This protein binds this small molecule.
Small molecule (SMILES): Nc1ncnc2c1ncn2[C@@H]1O[C@H](CO[P](=O)(O)O[P](=O)(O)NP(=O)(O)O)[C@@H](O)[C@H]1O

Binding-site contacts:
Ligand atom C8 contacts residue HIS17 of chain 1.E at 3.5 Å.
Ligand atom O3' contacts residue GLU98 of chain 1.E at 3.2 Å (salt-bridge).
Ligand atom C5 contacts residue ARG90 of chain 1.E at 3.6 Å.
Ligand atom N6 contacts residue GLY16 of chain 1.E at 3.3 Å.
Ligand atom PG contacts residue THR129 of chain 1.E at 3.9 Å.
Ligand atom C8 contacts residue ARG90 of chain 1.E at 3.6 Å.
Ligand atom C3' contacts residue ARG87 of chain 1.E at 3.8 Å.
Ligand atom O1A contacts residue THR9 of chain 1.E at 3.5 Å (h-bond).
Ligand atom C1' contacts residue TYR6 of chain 1.E at 3.7 Å (hydrophobic).
Ligand atom PA contacts residue HIS17 of chain 1.E at 3.8 Å.
Ligand atom N7 contacts residue ARG90 of chain 1.E at 3.3 Å (salt-bridge).
Ligand atom O2' contacts residue GLY88 of chain 1.E at 2.4 Å (h-bond).
Ligand atom C4' contacts residue TYR6 of chain 1.E at 3.6 Å (hydrophobic).
Ligand atom O4' contacts residue TYR6 of chain 1.E at 2.7 Å (h-bond).
Ligand atom O1A contacts residue HIS17 of chain 1.E at 3.1 Å (h-bond).
Ligand atom O3G contacts residue ARG90 of chain 1.E at 3.5 Å (salt-bridge).
Ligand atom O5' contacts residue HIS17 of chain 1.E at 3.3 Å (h-bond).
Ligand atom PG contacts residue SER128 of chain 1.E at 3.8 Å.
Ligand atom N3 contacts residue LEU20 of chain 1.E at 3.5 Å.
Ligand atom O2G contacts residue THR129 of chain 1.E at 3.3 Å (h-bond).
Ligand atom C4' contacts residue ARG87 of chain 1.E at 3.8 Å.
Ligand atom N1 contacts residue PRO119 of chain 1.E at 3.6 Å.
Ligand atom C6 contacts residue GLY16 of chain 1.E at 3.8 Å.
Ligand atom C6 contacts residue ARG90 of chain 1.E at 3.5 Å.
Ligand atom O1G contacts residue SER128 of chain 1.E at 3.2 Å.
Ligand atom O3G contacts residue SER128 of chain 1.E at 3.1 Å (h-bond).
Ligand atom N1 contacts residue ARG90 of chain 1.E at 3.6 Å.
Ligand atom O2G contacts residue SER127 of chain 1.E at 2.9 Å (h-bond).
Ligand atom C2' contacts residue GLY88 of chain 1.E at 3.7 Å.
Ligand atom O3' contacts residue ARG87 of chain 1.E at 2.9 Å.
Ligand atom N7 contacts residue ILE126 of chain 1.E at 3.8 Å.
Ligand atom O2A contacts residue GLY8 of chain 1.E at 3.5 Å.
Ligand atom N3 contacts residue GLY88 of chain 1.E at 3.6 Å.
Ligand atom C2 contacts residue ARG90 of chain 1.E at 3.8 Å.
Ligand atom N6 contacts residue TYR123 of chain 1.E at 3.0 Å (h-bond).
Ligand atom O1A contacts residue PHE10 of chain 1.E at 2.9 Å (h-bond).
Ligand atom O1G contacts residue THR129 of chain 1.E at 3.2 Å (h-bond).
Ligand atom N6 contacts residue ILE126 of chain 1.E at 3.0 Å (h-bond).
Ligand atom O2A contacts residue THR9 of chain 1.E at 3.1 Å (h-bond).
Ligand atom C2 contacts residue PRO119 of chain 1.E at 3.8 Å (hydrophobic).

Sequence of chain 1.E:
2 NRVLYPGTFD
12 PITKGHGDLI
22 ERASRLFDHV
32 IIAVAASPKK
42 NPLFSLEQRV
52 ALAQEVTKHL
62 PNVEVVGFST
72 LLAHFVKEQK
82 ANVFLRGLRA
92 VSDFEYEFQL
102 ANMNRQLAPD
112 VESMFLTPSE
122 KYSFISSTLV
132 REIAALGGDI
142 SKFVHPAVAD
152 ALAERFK